Sequence of chain 10.C:
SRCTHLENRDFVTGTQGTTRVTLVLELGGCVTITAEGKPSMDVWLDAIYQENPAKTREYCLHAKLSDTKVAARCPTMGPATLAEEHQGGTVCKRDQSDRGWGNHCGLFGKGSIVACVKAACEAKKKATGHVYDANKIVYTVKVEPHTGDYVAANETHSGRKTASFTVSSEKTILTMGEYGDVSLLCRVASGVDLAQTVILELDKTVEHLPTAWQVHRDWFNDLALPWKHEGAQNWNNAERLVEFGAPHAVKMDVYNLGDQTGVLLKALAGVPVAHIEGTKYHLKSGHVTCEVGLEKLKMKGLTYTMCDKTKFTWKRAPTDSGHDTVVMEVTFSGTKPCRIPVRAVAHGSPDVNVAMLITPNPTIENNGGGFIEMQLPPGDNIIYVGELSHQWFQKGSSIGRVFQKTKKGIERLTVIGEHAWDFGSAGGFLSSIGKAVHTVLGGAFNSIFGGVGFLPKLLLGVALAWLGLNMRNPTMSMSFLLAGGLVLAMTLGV

Binding-site contacts:
Ligand atom C7 contacts residue GLU155 of chain 10.C at 4.2 Å.
Ligand atom C2 contacts residue ASN154 of chain 10.C at 2.4 Å.
Ligand atom C3 contacts residue ASN154 of chain 10.C at 3.8 Å.
Ligand atom C7 contacts residue ASN154 of chain 10.C at 3.4 Å.
Ligand atom O5 contacts residue ASN154 of chain 10.C at 2.4 Å (h-bond).
Ligand atom C6 contacts residue ASN154 of chain 10.C at 3.8 Å.
Ligand atom C1 contacts residue ASN154 of chain 10.C at 1.4 Å.
Ligand atom C6 contacts residue HIS104 of chain 3.C at 3.3 Å.
Ligand atom O5 contacts residue HIS104 of chain 3.C at 2.9 Å.
Ligand atom C8 contacts residue GLU155 of chain 10.C at 3.6 Å.
Ligand atom C1 contacts residue HIS104 of chain 3.C at 4.3 Å.
Ligand atom C5 contacts residue ASN154 of chain 10.C at 3.7 Å.
Ligand atom C8 contacts residue ASN154 of chain 10.C at 3.6 Å.
Ligand atom C1 contacts residue HIS104 of chain 3.C at 3.6 Å.
Ligand atom O5 contacts residue HIS104 of chain 3.C at 4.0 Å.
Ligand atom N2 contacts residue ASN154 of chain 10.C at 2.8 Å (h-bond).
Ligand atom O7 contacts residue GLU155 of chain 10.C at 3.8 Å.
Ligand atom O6 contacts residue HIS104 of chain 3.C at 4.4 Å.
Ligand atom C5 contacts residue ASN154 of chain 10.C at 4.3 Å.
Ligand atom C5 contacts residue HIS104 of chain 3.C at 3.1 Å.
Ligand atom C8 contacts residue HIS104 of chain 3.C at 3.9 Å.
Ligand atom O7 contacts residue ASN154 of chain 10.C at 3.2 Å (h-bond).
Ligand atom C4 contacts residue ASN154 of chain 10.C at 4.3 Å.

Sequence of chain 3.C:
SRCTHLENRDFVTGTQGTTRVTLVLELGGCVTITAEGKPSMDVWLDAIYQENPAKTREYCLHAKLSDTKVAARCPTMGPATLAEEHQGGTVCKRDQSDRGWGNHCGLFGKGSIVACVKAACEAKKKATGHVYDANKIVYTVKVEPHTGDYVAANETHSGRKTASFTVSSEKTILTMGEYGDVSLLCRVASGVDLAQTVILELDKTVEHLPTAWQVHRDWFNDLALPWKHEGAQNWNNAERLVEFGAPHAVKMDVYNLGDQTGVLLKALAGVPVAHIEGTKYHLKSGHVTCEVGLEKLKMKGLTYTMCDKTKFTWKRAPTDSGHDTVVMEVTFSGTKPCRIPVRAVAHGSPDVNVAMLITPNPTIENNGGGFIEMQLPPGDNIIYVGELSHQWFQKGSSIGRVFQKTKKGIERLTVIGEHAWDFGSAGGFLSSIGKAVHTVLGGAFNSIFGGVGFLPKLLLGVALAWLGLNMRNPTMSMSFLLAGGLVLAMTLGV

A small-molecule ligand and the protein it binds are described below.
Small molecule (SMILES): CC(=O)N[C@H]1[C@H](O[C@H]2[C@H](O)[C@@H](NC(C)=O)CO[C@@H]2CO[C@@H]2O[C@@H](C)[C@@H](O)[C@@H](O)[C@@H]2O)O[C@H](CO)[C@@H](O)[C@@H]1O